The protein below binds the small molecule below.
Small molecule (SMILES): CC(=O)N[C@H]1[C@H](O[C@@H]2[C@@H](OC[C@H]3O[C@@H](O[C@H]4[C@H](O)[C@@H](NC(C)=O)CO[C@@H]4CO)[C@@H](O)[C@@H](O[C@H]4O[C@H](CO)[C@@H](O)[C@H](O)[C@@H]4O[C@@H]4O[C@H](CO)[C@@H](O)[C@H](O)[C@H]4NC(C)=O)[C@@H]3O)O[C@H](CO)[C@@H](O)[C@@H]2O)O[C@H](CO)[C@@H](O)[C@@H]1O

Sequence of chain 1.A:
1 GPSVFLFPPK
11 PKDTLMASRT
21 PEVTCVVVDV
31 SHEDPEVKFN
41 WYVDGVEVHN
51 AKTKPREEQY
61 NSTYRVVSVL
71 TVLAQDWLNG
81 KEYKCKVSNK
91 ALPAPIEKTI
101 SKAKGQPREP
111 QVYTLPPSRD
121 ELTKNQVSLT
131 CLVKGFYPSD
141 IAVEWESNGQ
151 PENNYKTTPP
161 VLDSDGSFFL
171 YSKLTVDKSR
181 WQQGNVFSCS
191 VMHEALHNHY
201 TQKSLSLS

Binding-site contacts:
Ligand atom C4 contacts residue MAN4 of chain 1.E at 3.7 Å.
Ligand atom C1 contacts residue VAL28 of chain 1.A at 3.5 Å (hydrophobic).
Ligand atom O6 contacts residue PHE5 of chain 1.A at 3.2 Å.
Ligand atom C5 contacts residue PHE7 of chain 1.A at 3.9 Å (hydrophobic).
Ligand atom N2 contacts residue NAG1 of chain 1.C at 3.9 Å.
Ligand atom C6 contacts residue PHE5 of chain 1.A at 3.8 Å (hydrophobic).
Ligand atom O5 contacts residue NAG1 of chain 1.C at 2.8 Å (h-bond).
Ligand atom C2 contacts residue VAL28 of chain 1.A at 4.1 Å (hydrophobic).
Ligand atom O4 contacts residue BMA3 of chain 1.E at 3.5 Å (h-bond).
Ligand atom C3 contacts residue LYS10 of chain 1.A at 3.7 Å.
Ligand atom O7 contacts residue VAL28 of chain 1.A at 3.9 Å.
Ligand atom C7 contacts residue NAG1 of chain 1.C at 3.6 Å.
Ligand atom C1 contacts residue PHE7 of chain 1.A at 3.6 Å (hydrophobic).
Ligand atom O6 contacts residue THR24 of chain 1.A at 3.4 Å.
Ligand atom O3 contacts residue ARG65 of chain 1.A at 3.9 Å.
Ligand atom O4 contacts residue MAN4 of chain 1.E at 2.9 Å (h-bond).
Ligand atom C6 contacts residue THR24 of chain 1.A at 4.0 Å.
Ligand atom C6 contacts residue PHE5 of chain 1.A at 3.9 Å (hydrophobic).
Ligand atom O7 contacts residue NAG1 of chain 1.C at 3.7 Å.
Ligand atom C6 contacts residue PHE7 of chain 1.A at 3.5 Å (hydrophobic).
Ligand atom C1 contacts residue NAG1 of chain 1.C at 3.0 Å.
Ligand atom C8 contacts residue FUC2 of chain 1.C at 3.3 Å.
Ligand atom C7 contacts residue ARG65 of chain 1.A at 3.2 Å.
Ligand atom C8 contacts residue ARG65 of chain 1.A at 3.2 Å.
Ligand atom O6 contacts residue MAN4 of chain 1.E at 3.6 Å.
Ligand atom C2 contacts residue NAG1 of chain 1.C at 4.0 Å.
Ligand atom C6 contacts residue MAN4 of chain 1.E at 3.7 Å.
Ligand atom O5 contacts residue PHE5 of chain 1.A at 3.5 Å.
Ligand atom O2 contacts residue MAN4 of chain 1.E at 3.0 Å (h-bond).
Ligand atom O7 contacts residue ARG65 of chain 1.A at 2.5 Å (salt-bridge).
Ligand atom O5 contacts residue VAL28 of chain 1.A at 3.5 Å.
Ligand atom C5 contacts residue MAN4 of chain 1.E at 3.4 Å.
Ligand atom C3 contacts residue BMA3 of chain 1.E at 4.0 Å.
Ligand atom O3 contacts residue BMA3 of chain 1.E at 3.2 Å (h-bond).
Ligand atom C2 contacts residue PHE7 of chain 1.A at 4.0 Å (hydrophobic).
Ligand atom C5 contacts residue NAG1 of chain 1.C at 3.6 Å.
Ligand atom O6 contacts residue PHE7 of chain 1.A at 3.3 Å.
Ligand atom C6 contacts residue NAG1 of chain 1.C at 4.1 Å.
Ligand atom O3 contacts residue LYS10 of chain 1.A at 2.5 Å (salt-bridge).
Ligand atom O6 contacts residue NAG1 of chain 1.C at 3.2 Å.